Binding-site contacts:
Ligand atom C8 contacts residue THR98 of chain 1.A at 4.4 Å.
Ligand atom N2 contacts residue ASN122 of chain 1.A at 2.9 Å (h-bond).
Ligand atom C3 contacts residue ASN122 of chain 1.A at 3.8 Å.
Ligand atom C4 contacts residue ASN122 of chain 1.A at 4.2 Å.
Ligand atom C8 contacts residue ASP129 of chain 1.E at 4.5 Å.
Ligand atom O7 contacts residue THR98 of chain 1.A at 3.9 Å.
Ligand atom O5 contacts residue ASN122 of chain 1.A at 2.4 Å (h-bond).
Ligand atom N2 contacts residue LYS133 of chain 1.A at 4.3 Å.
Ligand atom C5 contacts residue ASN122 of chain 1.A at 3.6 Å.
Ligand atom O7 contacts residue GLN100 of chain 1.A at 3.5 Å.
Ligand atom C2 contacts residue ASN122 of chain 1.A at 2.5 Å.
Ligand atom C1 contacts residue ASN122 of chain 1.A at 1.4 Å.
Ligand atom C7 contacts residue ASN122 of chain 1.A at 3.7 Å.
Ligand atom O7 contacts residue SER120 of chain 1.A at 4.4 Å.
Ligand atom C8 contacts residue ASN122 of chain 1.A at 4.0 Å.

A small-molecule ligand and the protein it binds are described below.
Small molecule (SMILES): CC(=O)N[C@@H]1[C@@H](O)[C@H](O)[C@@H](CO)O[C@H]1O

Sequence of chain 1.A:
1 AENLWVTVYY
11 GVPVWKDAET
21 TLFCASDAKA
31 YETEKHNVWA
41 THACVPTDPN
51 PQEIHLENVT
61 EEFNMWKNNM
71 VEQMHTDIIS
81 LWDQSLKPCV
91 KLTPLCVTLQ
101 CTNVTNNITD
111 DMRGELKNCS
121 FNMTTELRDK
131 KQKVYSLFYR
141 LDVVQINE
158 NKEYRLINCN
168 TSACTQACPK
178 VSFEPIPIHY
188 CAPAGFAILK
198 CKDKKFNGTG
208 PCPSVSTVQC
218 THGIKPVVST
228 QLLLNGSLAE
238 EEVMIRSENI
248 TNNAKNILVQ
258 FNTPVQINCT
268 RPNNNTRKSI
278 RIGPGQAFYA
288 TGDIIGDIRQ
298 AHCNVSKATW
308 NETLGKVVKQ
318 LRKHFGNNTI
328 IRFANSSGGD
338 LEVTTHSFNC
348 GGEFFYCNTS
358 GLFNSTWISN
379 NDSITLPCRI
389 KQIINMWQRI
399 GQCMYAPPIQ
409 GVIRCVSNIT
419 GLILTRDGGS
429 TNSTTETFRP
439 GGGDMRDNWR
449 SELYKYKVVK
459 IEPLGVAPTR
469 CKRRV

Sequence of chain 1.E:
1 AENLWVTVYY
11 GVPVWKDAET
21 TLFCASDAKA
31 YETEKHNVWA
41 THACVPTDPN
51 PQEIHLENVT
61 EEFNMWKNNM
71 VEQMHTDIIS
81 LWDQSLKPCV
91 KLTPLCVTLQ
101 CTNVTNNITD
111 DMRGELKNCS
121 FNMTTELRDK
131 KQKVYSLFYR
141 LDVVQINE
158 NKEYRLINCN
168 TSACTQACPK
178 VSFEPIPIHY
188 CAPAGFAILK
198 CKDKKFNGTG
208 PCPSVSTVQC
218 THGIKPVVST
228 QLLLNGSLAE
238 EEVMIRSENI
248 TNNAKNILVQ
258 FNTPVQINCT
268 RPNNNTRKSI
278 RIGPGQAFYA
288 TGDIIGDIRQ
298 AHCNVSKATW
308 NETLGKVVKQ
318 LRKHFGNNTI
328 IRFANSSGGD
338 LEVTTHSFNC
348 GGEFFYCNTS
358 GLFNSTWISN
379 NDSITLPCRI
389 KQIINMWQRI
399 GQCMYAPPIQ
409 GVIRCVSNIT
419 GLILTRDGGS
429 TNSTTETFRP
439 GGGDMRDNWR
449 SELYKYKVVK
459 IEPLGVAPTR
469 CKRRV